Binding-site contacts:
Ligand atom C1B contacts residue TYR328 of chain 3.A at 4.1 Å (hydrophobic).
Ligand atom C6 contacts residue TYR326 of chain 3.A at 3.5 Å (hydrophobic).
Ligand atom O2 contacts residue TYR328 of chain 3.A at 3.2 Å.
Ligand atom N3 contacts residue TYR326 of chain 3.A at 2.8 Å (h-bond).
Ligand atom O1A contacts residue TYR326 of chain 3.A at 4.2 Å.
Ligand atom C4 contacts residue TYR326 of chain 3.A at 3.4 Å (hydrophobic).
Ligand atom O2' contacts residue THR333 of chain 3.A at 3.9 Å.
Ligand atom C3B contacts residue TYR326 of chain 3.A at 3.4 Å (hydrophobic).
Ligand atom N3 contacts residue TYR290 of chain 3.A at 3.5 Å.
Ligand atom N1 contacts residue TYR326 of chain 3.A at 3.8 Å.
Ligand atom O4 contacts residue TYR290 of chain 3.A at 3.4 Å.
Ligand atom O2 contacts residue ASN332 of chain 3.A at 4.1 Å.
Ligand atom C4 contacts residue TYR290 of chain 3.A at 3.2 Å (hydrophobic).
Ligand atom O2 contacts residue GLU327 of chain 3.A at 3.3 Å (salt-bridge).
Ligand atom C6 contacts residue TYR290 of chain 3.A at 3.1 Å (hydrophobic).
Ligand atom C2 contacts residue TYR290 of chain 3.A at 3.3 Å (hydrophobic).
Ligand atom C2B contacts residue TYR328 of chain 3.A at 4.3 Å (hydrophobic).
Ligand atom C2B contacts residue ASN332 of chain 3.A at 3.5 Å.
Ligand atom N1 contacts residue TYR290 of chain 3.A at 3.5 Å (h-bond).
Ligand atom C1B contacts residue TYR290 of chain 3.A at 4.1 Å (hydrophobic).
Ligand atom O3B contacts residue TYR326 of chain 3.A at 3.9 Å.
Ligand atom O2A contacts residue TYR290 of chain 3.A at 4.2 Å.
Ligand atom O2 contacts residue TYR326 of chain 3.A at 3.8 Å.
Ligand atom O3' contacts residue ASP295 of chain 3.A at 4.0 Å.
Ligand atom O5B contacts residue TYR326 of chain 3.A at 3.9 Å.
Ligand atom O2' contacts residue TYR328 of chain 3.A at 3.5 Å.
Ligand atom C5 contacts residue TYR290 of chain 3.A at 3.4 Å (hydrophobic).
Ligand atom O3B contacts residue ASN332 of chain 3.A at 2.7 Å (h-bond).
Ligand atom N3 contacts residue GLU327 of chain 3.A at 4.2 Å.
Ligand atom C1B contacts residue TYR326 of chain 3.A at 4.4 Å (hydrophobic).
Ligand atom C5 contacts residue TYR326 of chain 3.A at 3.5 Å (hydrophobic).
Ligand atom O2 contacts residue TYR290 of chain 3.A at 3.6 Å.
Ligand atom O2' contacts residue ASN332 of chain 3.A at 2.7 Å (h-bond).
Ligand atom C3B contacts residue ASN332 of chain 3.A at 3.7 Å.
Ligand atom O4 contacts residue SER325 of chain 3.A at 3.5 Å.
Ligand atom C2B contacts residue TYR326 of chain 3.A at 3.8 Å (hydrophobic).
Ligand atom C2 contacts residue TYR326 of chain 3.A at 3.6 Å (hydrophobic).
Ligand atom C2 contacts residue GLU327 of chain 3.A at 4.1 Å.
Ligand atom O4B contacts residue TYR290 of chain 3.A at 4.1 Å.
Ligand atom O4 contacts residue TYR326 of chain 3.A at 2.9 Å (h-bond).

Sequence of chain 3.A:
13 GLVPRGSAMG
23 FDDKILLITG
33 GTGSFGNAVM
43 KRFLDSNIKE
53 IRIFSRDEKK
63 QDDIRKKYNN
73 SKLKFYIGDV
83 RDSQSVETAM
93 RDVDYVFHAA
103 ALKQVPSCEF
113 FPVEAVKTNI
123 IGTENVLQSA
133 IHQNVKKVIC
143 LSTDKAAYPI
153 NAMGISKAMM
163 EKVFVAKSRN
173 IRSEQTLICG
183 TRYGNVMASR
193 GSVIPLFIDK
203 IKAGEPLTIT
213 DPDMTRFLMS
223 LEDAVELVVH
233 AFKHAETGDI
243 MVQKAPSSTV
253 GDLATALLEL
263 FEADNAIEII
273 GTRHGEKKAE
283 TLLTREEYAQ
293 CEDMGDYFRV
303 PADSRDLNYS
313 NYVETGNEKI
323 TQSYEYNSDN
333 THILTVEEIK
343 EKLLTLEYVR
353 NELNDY

This small molecule binds to this protein.
Small molecule (SMILES): CC(=O)N[C@H]1[C@@H](OP(=O)(O)OP(=O)(O)OC[C@H]2O[C@@H](n3ccc(=O)[nH]c3=O)[C@H](O)[C@@H]2O)O[C@H](C)C(=O)[C@@H]1O